Sequence of chain 1.A:
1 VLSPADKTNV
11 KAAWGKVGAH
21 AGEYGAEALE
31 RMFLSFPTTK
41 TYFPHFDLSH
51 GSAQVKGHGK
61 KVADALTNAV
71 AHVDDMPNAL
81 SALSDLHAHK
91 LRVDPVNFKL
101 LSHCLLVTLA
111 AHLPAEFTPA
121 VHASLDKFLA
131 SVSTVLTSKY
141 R

Binding-site contacts:
Ligand atom C9 contacts residue ALA130 of chain 1.C at 3.5 Å (hydrophobic).
Ligand atom C16 contacts residue VAL1 of chain 1.C at 3.0 Å (hydrophobic).
Ligand atom O1 contacts residue VAL96 of chain 1.A at 2.9 Å.
Ligand atom CL1 contacts residue TYR140 of chain 1.A at 3.7 Å.
Ligand atom N21 contacts residue LEU2 of chain 1.C at 3.6 Å.
Ligand atom N24 contacts residue VAL1 of chain 1.C at 3.5 Å (h-bond).
Ligand atom O2 contacts residue LYS99 of chain 1.C at 2.9 Å (salt-bridge).
Ligand atom C3 contacts residue LYS99 of chain 1.C at 3.2 Å.
Ligand atom CL2 contacts residue THR137 of chain 1.A at 2.8 Å.
Ligand atom O17 contacts residue LYS127 of chain 1.C at 3.1 Å.
Ligand atom CL2 contacts residue ARG141 of chain 1.A at 3.6 Å.
Ligand atom C22 contacts residue SER131 of chain 1.C at 3.2 Å.
Ligand atom C23 contacts residue SER131 of chain 1.C at 3.7 Å.
Ligand atom O1 contacts residue PRO95 of chain 1.A at 3.5 Å.
Ligand atom C13 contacts residue ARG141 of chain 1.A at 3.8 Å.
Ligand atom C4 contacts residue PRO95 of chain 1.A at 3.5 Å (hydrophobic).
Ligand atom C18 contacts residue LEU2 of chain 1.C at 3.6 Å (hydrophobic).
Ligand atom C9 contacts residue ARG141 of chain 1.A at 3.0 Å.
Ligand atom N21 contacts residue SER131 of chain 1.C at 3.0 Å (h-bond).
Ligand atom O17 contacts residue ARG141 of chain 1.A at 2.8 Å (salt-bridge).
Ligand atom C19 contacts residue LEU2 of chain 1.C at 3.4 Å (hydrophobic).
Ligand atom O7 contacts residue ARG141 of chain 1.A at 3.5 Å (salt-bridge).
Ligand atom CL1 contacts residue PRO95 of chain 1.A at 3.7 Å.
Ligand atom C18 contacts residue VAL1 of chain 1.C at 2.2 Å (hydrophobic).
Ligand atom C16 contacts residue LYS127 of chain 1.C at 3.5 Å.
Ligand atom C4 contacts residue LYS99 of chain 1.C at 3.1 Å.
Ligand atom C5 contacts residue LYS99 of chain 1.C at 3.3 Å.
Ligand atom C8 contacts residue ARG141 of chain 1.A at 3.4 Å.
Ligand atom C12 contacts residue ARG141 of chain 1.A at 3.8 Å.
Ligand atom CL2 contacts residue SER138 of chain 1.A at 3.6 Å.
Ligand atom C3 contacts residue VAL96 of chain 1.A at 3.8 Å (hydrophobic).
Ligand atom O17 contacts residue VAL1 of chain 1.C at 3.1 Å (h-bond).
Ligand atom C3 contacts residue PRO95 of chain 1.A at 3.8 Å (hydrophobic).
Ligand atom C20 contacts residue SER131 of chain 1.C at 3.4 Å.
Ligand atom CL1 contacts residue THR137 of chain 1.A at 3.7 Å.
Ligand atom C20 contacts residue VAL1 of chain 1.C at 2.4 Å (hydrophobic).
Ligand atom CL2 contacts residue TYR140 of chain 1.A at 3.5 Å.
Ligand atom N21 contacts residue VAL1 of chain 1.C at 3.0 Å (h-bond).
Ligand atom C10 contacts residue ARG141 of chain 1.A at 3.6 Å.
Ligand atom C19 contacts residue VAL1 of chain 1.C at 1.3 Å (hydrophobic).

Sequence of chain 1.C:
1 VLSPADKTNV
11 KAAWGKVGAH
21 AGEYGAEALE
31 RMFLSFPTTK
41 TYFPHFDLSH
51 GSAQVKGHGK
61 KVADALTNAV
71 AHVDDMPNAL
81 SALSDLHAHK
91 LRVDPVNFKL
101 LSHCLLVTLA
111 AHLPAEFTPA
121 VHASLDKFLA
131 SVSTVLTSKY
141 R

This protein binds this small molecule.
Small molecule (SMILES): O=C(O)CCCOc1ccc(C(=O)CCc2ncc[nH]2)c(Cl)c1Cl

Sequence of chain 1.D:
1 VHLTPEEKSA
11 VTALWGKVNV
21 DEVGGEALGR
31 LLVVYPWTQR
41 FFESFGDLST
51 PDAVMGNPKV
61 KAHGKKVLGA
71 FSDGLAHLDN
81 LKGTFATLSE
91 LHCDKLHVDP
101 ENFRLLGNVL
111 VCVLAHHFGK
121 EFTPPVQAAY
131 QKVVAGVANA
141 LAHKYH